Sequence of chain 1.L:
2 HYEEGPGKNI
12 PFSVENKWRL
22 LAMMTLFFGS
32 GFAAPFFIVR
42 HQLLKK

This small molecule binds to this protein.
Small molecule (SMILES): CCCCCCCCCCO[C@@H]1O[C@H](CO)[C@@H](O[C@H]2O[C@H](CO)[C@@H](O)[C@H](O)[C@H]2O)[C@H](O)[C@H]1O

Sequence of chain 1.J:
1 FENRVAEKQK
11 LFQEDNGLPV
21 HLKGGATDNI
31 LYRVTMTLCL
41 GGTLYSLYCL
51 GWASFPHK

Sequence of chain 1.A:
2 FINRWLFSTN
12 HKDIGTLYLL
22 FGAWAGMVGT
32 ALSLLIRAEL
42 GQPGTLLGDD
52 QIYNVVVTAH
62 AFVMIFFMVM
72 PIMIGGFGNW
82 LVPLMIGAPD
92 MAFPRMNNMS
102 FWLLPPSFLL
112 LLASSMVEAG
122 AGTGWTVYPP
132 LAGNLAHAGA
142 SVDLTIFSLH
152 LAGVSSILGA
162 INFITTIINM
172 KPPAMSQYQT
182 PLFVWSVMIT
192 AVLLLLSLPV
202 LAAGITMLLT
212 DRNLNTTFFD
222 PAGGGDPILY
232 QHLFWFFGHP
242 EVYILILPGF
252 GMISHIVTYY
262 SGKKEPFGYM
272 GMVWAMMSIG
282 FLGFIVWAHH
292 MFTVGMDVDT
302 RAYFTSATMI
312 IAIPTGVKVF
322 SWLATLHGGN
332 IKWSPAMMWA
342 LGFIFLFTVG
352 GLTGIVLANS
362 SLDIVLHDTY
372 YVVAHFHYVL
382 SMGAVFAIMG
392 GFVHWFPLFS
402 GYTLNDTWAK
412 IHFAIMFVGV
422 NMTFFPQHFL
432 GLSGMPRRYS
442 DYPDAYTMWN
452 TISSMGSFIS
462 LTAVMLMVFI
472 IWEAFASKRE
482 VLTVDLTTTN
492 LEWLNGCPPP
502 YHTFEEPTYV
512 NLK

Binding-site contacts:
Ligand atom C40 contacts residue TGL1 of chain 1.IA at 3.5 Å.
Ligand atom C10 contacts residue LEU45 of chain 1.L at 4.2 Å (hydrophobic).
Ligand atom C4 contacts residue HIS42 of chain 1.L at 3.6 Å.
Ligand atom C34 contacts residue ALA35 of chain 1.L at 4.0 Å (hydrophobic).
Ligand atom C3 contacts residue ARG41 of chain 1.L at 4.1 Å.
Ligand atom C4 contacts residue PHE55 of chain 1.J at 4.2 Å (hydrophobic).
Ligand atom C43 contacts residue TGL1 of chain 1.IA at 3.6 Å.
Ligand atom C5 contacts residue LEU45 of chain 1.L at 3.9 Å (hydrophobic).
Ligand atom C19 contacts residue PHE38 of chain 1.L at 3.9 Å (hydrophobic).
Ligand atom C6 contacts residue HIS42 of chain 1.L at 4.1 Å.
Ligand atom C43 contacts residue EDO1 of chain 1.OD at 3.2 Å.
Ligand atom O61 contacts residue LEU45 of chain 1.L at 3.2 Å.
Ligand atom C37 contacts residue TGL1 of chain 1.IA at 3.8 Å.
Ligand atom C18 contacts residue HIS42 of chain 1.L at 3.6 Å.
Ligand atom C34 contacts residue EDO1 of chain 1.OD at 3.4 Å.
Ligand atom O61 contacts residue HIS42 of chain 1.L at 3.3 Å (h-bond).
Ligand atom C57 contacts residue PHE55 of chain 1.J at 3.3 Å (hydrophobic).
Ligand atom C19 contacts residue MET117 of chain 1.A at 3.4 Å (hydrophobic).
Ligand atom O49 contacts residue ARG41 of chain 1.L at 3.9 Å.
Ligand atom C43 contacts residue TRP25 of chain 1.A at 3.9 Å (hydrophobic).
Ligand atom C6 contacts residue ARG41 of chain 1.L at 3.9 Å.
Ligand atom C10 contacts residue ARG41 of chain 1.L at 3.8 Å.
Ligand atom C1 contacts residue ARG41 of chain 1.L at 3.9 Å.
Ligand atom C40 contacts residue ALA35 of chain 1.L at 4.1 Å (hydrophobic).
Ligand atom C18 contacts residue MET117 of chain 1.A at 4.2 Å (hydrophobic).
Ligand atom C2 contacts residue ARG41 of chain 1.L at 3.4 Å.
Ligand atom C40 contacts residue TRP25 of chain 1.A at 4.0 Å (hydrophobic).
Ligand atom O5 contacts residue PHE55 of chain 1.J at 4.2 Å.
Ligand atom C4 contacts residue ARG41 of chain 1.L at 4.0 Å.
Ligand atom C19 contacts residue HIS42 of chain 1.L at 4.2 Å.
Ligand atom C25 contacts residue ILE39 of chain 1.L at 4.0 Å (hydrophobic).
Ligand atom C43 contacts residue SER31 of chain 1.L at 3.6 Å.
Ligand atom C57 contacts residue HIS42 of chain 1.L at 3.2 Å.
Ligand atom C37 contacts residue EDO1 of chain 1.OD at 3.7 Å.
Ligand atom C8 contacts residue ARG41 of chain 1.L at 3.7 Å.
Ligand atom O5 contacts residue HIS42 of chain 1.L at 2.9 Å (h-bond).
Ligand atom C18 contacts residue PHE38 of chain 1.L at 3.4 Å (hydrophobic).
Ligand atom C40 contacts residue EDO1 of chain 1.OD at 3.6 Å.
Ligand atom O16 contacts residue HIS42 of chain 1.L at 4.1 Å.
Ligand atom C31 contacts residue ALA35 of chain 1.L at 4.2 Å (hydrophobic).